The protein below binds the small molecule below.
Small molecule (SMILES): CCCCCCCC(=O)OC[C@H](COP(=O)(O)O[C@@H]1[C@H](O)[C@H](O)[C@@H](OP(=O)(O)O)[C@H](OP(=O)(O)O)[C@H]1O)OC(=O)CCCCCCC

Sequence of chain 1.O:
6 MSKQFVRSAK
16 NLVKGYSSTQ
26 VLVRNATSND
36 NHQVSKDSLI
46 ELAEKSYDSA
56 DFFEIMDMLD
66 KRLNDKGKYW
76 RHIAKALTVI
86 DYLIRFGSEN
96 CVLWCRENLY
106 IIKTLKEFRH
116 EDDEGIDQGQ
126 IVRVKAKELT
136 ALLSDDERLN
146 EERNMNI

Binding-site contacts:
Ligand atom O6 contacts residue ASN34 of chain 1.O at 3.2 Å (h-bond).
Ligand atom O5 contacts residue ARG29 of chain 1.O at 3.7 Å.
Ligand atom O52 contacts residue ARG67 of chain 1.O at 4.2 Å.
Ligand atom O52 contacts residue SER33 of chain 1.O at 2.5 Å (h-bond).
Ligand atom O41 contacts residue ARG29 of chain 1.O at 2.4 Å (salt-bridge).
Ligand atom O51 contacts residue ARG67 of chain 1.O at 2.6 Å (salt-bridge).
Ligand atom O42 contacts residue ARG29 of chain 1.O at 4.0 Å.
Ligand atom O51 contacts residue HIS77 of chain 1.O at 4.1 Å.
Ligand atom C6 contacts residue ASN34 of chain 1.O at 4.0 Å.
Ligand atom O51 contacts residue ARG29 of chain 1.O at 2.9 Å (salt-bridge).
Ligand atom O5 contacts residue ARG67 of chain 1.O at 3.7 Å.
Ligand atom O53 contacts residue ARG12 of chain 1.O at 2.3 Å.
Ligand atom O43 contacts residue HIS77 of chain 1.O at 3.6 Å.
Ligand atom P5 contacts residue SER33 of chain 1.O at 2.7 Å.
Ligand atom P5 contacts residue ARG67 of chain 1.O at 3.8 Å.
Ligand atom O3 contacts residue LYS15 of chain 1.O at 3.9 Å.
Ligand atom C1 contacts residue ASN34 of chain 1.O at 4.0 Å.
Ligand atom P4 contacts residue LYS66 of chain 1.O at 4.0 Å.
Ligand atom P5 contacts residue ARG29 of chain 1.O at 4.2 Å.
Ligand atom P5 contacts residue HIS77 of chain 1.O at 4.0 Å.
Ligand atom O2 contacts residue TYR74 of chain 1.O at 3.7 Å.
Ligand atom O43 contacts residue ARG67 of chain 1.O at 2.3 Å (salt-bridge).
Ligand atom O52 contacts residue ASN34 of chain 1.O at 3.3 Å (h-bond).
Ligand atom O51 contacts residue SER33 of chain 1.O at 2.2 Å (h-bond).
Ligand atom O41 contacts residue LYS15 of chain 1.O at 3.5 Å.
Ligand atom C5 contacts residue ASN34 of chain 1.O at 4.3 Å.
Ligand atom O53 contacts residue SER33 of chain 1.O at 3.1 Å (h-bond).
Ligand atom O6 contacts residue SER33 of chain 1.O at 4.2 Å.
Ligand atom O52 contacts residue HIS77 of chain 1.O at 3.1 Å (h-bond).
Ligand atom O43 contacts residue ARG29 of chain 1.O at 3.2 Å (salt-bridge).
Ligand atom O51 contacts residue ARG12 of chain 1.O at 3.8 Å.
Ligand atom P4 contacts residue ARG67 of chain 1.O at 3.8 Å.
Ligand atom P5 contacts residue ARG12 of chain 1.O at 3.6 Å.
Ligand atom O42 contacts residue ASP70 of chain 1.O at 4.2 Å.
Ligand atom O11 contacts residue LYS8 of chain 1.O at 3.9 Å.
Ligand atom O5 contacts residue HIS77 of chain 1.O at 4.1 Å.
Ligand atom O42 contacts residue LYS66 of chain 1.O at 2.6 Å (salt-bridge).
Ligand atom P4 contacts residue ARG29 of chain 1.O at 3.3 Å.
Ligand atom C2 contacts residue TYR74 of chain 1.O at 3.8 Å (hydrophobic).
Ligand atom C5 contacts residue HIS77 of chain 1.O at 4.1 Å.